Sequence of chain 1.A:
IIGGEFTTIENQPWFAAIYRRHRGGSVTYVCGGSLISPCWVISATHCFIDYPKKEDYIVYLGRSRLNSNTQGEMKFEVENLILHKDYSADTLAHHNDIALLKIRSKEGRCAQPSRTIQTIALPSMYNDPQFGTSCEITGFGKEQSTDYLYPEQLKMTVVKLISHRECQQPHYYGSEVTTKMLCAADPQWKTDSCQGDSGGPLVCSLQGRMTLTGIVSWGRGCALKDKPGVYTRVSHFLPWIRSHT

Binding-site contacts:
Ligand atom O contacts residue HIS94 of chain 1.A at 2.8 Å (h-bond).
Ligand atom CA contacts residue SER217 of chain 1.A at 3.4 Å.
Ligand atom OE1 contacts residue HIS46 of chain 1.A at 2.7 Å (h-bond).
Ligand atom OD1 contacts residue ARG20 of chain 1.A at 2.9 Å (salt-bridge).
Ligand atom CD contacts residue SER198 of chain 1.A at 3.3 Å.
Ligand atom CZ contacts residue ASP192 of chain 1.A at 3.4 Å.
Ligand atom OE1 contacts residue SER198 of chain 1.A at 3.0 Å (h-bond).
Ligand atom NH1 contacts residue ASP50 of chain 1.A at 3.5 Å (salt-bridge).
Ligand atom C contacts residue THR91 of chain 1.A at 3.5 Å.
Ligand atom CA contacts residue ASP50 of chain 1.A at 3.2 Å.
Ligand atom CB contacts residue CYS47 of chain 1.A at 3.3 Å (hydrophobic).
Ligand atom NH1 contacts residue GLY229 of chain 1.A at 3.3 Å.
Ligand atom O contacts residue LEU92 of chain 1.A at 3.4 Å.
Ligand atom N contacts residue THR91 of chain 1.A at 2.6 Å (h-bond).
Ligand atom CD2 contacts residue ASP90 of chain 1.A at 3.4 Å.
Ligand atom CG contacts residue VAL30 of chain 1.A at 3.4 Å (hydrophobic).
Ligand atom OE2 contacts residue SER198 of chain 1.A at 2.8 Å (h-bond).
Ligand atom O contacts residue HIS46 of chain 1.A at 3.0 Å.
Ligand atom CZ contacts residue GLY221 of chain 1.A at 3.3 Å.
Ligand atom C contacts residue HIS46 of chain 1.A at 3.3 Å.
Ligand atom NH2 contacts residue ARG220 of chain 1.A at 3.4 Å (salt-bridge).
Ligand atom NE2 contacts residue ASP90 of chain 1.A at 2.7 Å (salt-bridge).
Ligand atom NH1 contacts residue SER193 of chain 1.A at 2.8 Å (h-bond).
Ligand atom CE1 contacts residue HIS46 of chain 1.A at 3.0 Å.
Ligand atom N contacts residue GLY219 of chain 1.A at 3.0 Å (h-bond).
Ligand atom SG contacts residue ASP90 of chain 1.A at 3.3 Å (salt-bridge).
Ligand atom NH2 contacts residue ASP192 of chain 1.A at 2.9 Å (salt-bridge).
Ligand atom NH1 contacts residue ASP192 of chain 1.A at 2.9 Å (salt-bridge).
Ligand atom CB contacts residue VAL30 of chain 1.A at 3.4 Å (hydrophobic).
Ligand atom CA contacts residue GLY219 of chain 1.A at 3.3 Å.
Ligand atom O contacts residue TYR51 of chain 1.A at 3.3 Å.
Ligand atom NH2 contacts residue GLY221 of chain 1.A at 3.1 Å (h-bond).
Ligand atom C contacts residue ASP50 of chain 1.A at 3.5 Å.
Ligand atom CA contacts residue HIS46 of chain 1.A at 3.5 Å.
Ligand atom CD2 contacts residue ASP50 of chain 1.A at 3.5 Å.
Ligand atom ND2 contacts residue CYS47 of chain 1.A at 2.9 Å (h-bond).
Ligand atom ND2 contacts residue TYR57 of chain 1.A at 3.0 Å (h-bond).
Ligand atom NE contacts residue GLY221 of chain 1.A at 2.8 Å (h-bond).
Ligand atom N contacts residue ASP50 of chain 1.A at 2.8 Å (salt-bridge).
Ligand atom OE2 contacts residue GLY196 of chain 1.A at 2.8 Å (h-bond).

The small molecule below binds the protein below.
Small molecule (SMILES): CC(C)C[C@H](NC(=O)[C@@H]1CSSC[C@H](N)C(=O)N[C@H]2CSSC[C@H](NC(=O)CNC(=O)[C@H](CCCN=C(N)N)NC(=O)CNC(=O)[C@H](CC(C)C)NC2=O)C(=O)N[C@@H](CCC(=O)O)C(=O)N[C@@H](CC(N)=O)C(=O)N[C@@H](Cc2cnc[nH]2)C(=O)N[C@@H](CCCN=C(N)N)C(=O)N1)C(N)=O